Sequence of chain 1.B:
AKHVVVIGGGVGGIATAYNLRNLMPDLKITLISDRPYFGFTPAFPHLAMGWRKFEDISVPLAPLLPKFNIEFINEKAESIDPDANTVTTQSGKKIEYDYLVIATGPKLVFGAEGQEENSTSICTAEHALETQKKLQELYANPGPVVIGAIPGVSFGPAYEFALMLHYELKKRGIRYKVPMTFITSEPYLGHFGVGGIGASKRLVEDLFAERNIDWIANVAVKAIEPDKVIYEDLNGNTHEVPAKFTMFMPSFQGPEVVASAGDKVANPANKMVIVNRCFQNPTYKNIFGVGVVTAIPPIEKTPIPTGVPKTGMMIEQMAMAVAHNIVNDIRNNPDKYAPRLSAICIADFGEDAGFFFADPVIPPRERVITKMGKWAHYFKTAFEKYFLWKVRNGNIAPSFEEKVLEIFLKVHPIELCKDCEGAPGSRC

This protein binds this small molecule.
Small molecule (SMILES): CC(C)=CCC/C(C)=C/CC/C(C)=C/Cc1c(C)n(O)c2ccccc2c1=O

Binding-site contacts:
Ligand atom C25 contacts residue PHE357 of chain 1.B at 3.6 Å (hydrophobic).
Ligand atom C5 contacts residue ILE346 of chain 1.B at 3.7 Å (hydrophobic).
Ligand atom C12 contacts residue LEU407 of chain 1.B at 3.2 Å (hydrophobic).
Ligand atom O27 contacts residue PHE385 of chain 1.B at 3.5 Å.
Ligand atom O26 contacts residue GLU318 of chain 1.B at 3.3 Å (salt-bridge).
Ligand atom N10 contacts residue PHE385 of chain 1.B at 3.7 Å.
Ligand atom O26 contacts residue MET315 of chain 1.B at 3.1 Å.
Ligand atom C14 contacts residue VAL406 of chain 1.B at 3.4 Å (hydrophobic).
Ligand atom C4 contacts residue ILE346 of chain 1.B at 3.8 Å (hydrophobic).
Ligand atom C1 contacts residue PHE381 of chain 1.B at 3.5 Å (hydrophobic).
Ligand atom C2 contacts residue PHE385 of chain 1.B at 3.5 Å (hydrophobic).
Ligand atom C28 contacts residue MET315 of chain 1.B at 3.8 Å (hydrophobic).
Ligand atom C15 contacts residue PHE381 of chain 1.B at 3.4 Å (hydrophobic).
Ligand atom C28 contacts residue GLU318 of chain 1.B at 3.3 Å.
Ligand atom C11 contacts residue LEU407 of chain 1.B at 3.6 Å (hydrophobic).
Ligand atom C28 contacts residue GLU403 of chain 1.B at 3.1 Å.
Ligand atom C1 contacts residue PHE385 of chain 1.B at 3.6 Å (hydrophobic).
Ligand atom C20 contacts residue LMT1 of chain 1.U at 3.8 Å.
Ligand atom C16 contacts residue PHE381 of chain 1.B at 3.6 Å (hydrophobic).
Ligand atom C8 contacts residue PHE385 of chain 1.B at 3.6 Å (hydrophobic).
Ligand atom C25 contacts residue LYS373 of chain 1.B at 3.5 Å.
Ligand atom C25 contacts residue TRP377 of chain 1.B at 3.7 Å (hydrophobic).
Ligand atom C24 contacts residue PHE381 of chain 1.B at 3.7 Å (hydrophobic).
Ligand atom C25 contacts residue LMT1 of chain 1.U at 3.4 Å.
Ligand atom C6 contacts residue ILE346 of chain 1.B at 3.6 Å (hydrophobic).
Ligand atom C24 contacts residue LMT1 of chain 1.U at 2.5 Å.
Ligand atom C7 contacts residue PHE385 of chain 1.B at 3.4 Å (hydrophobic).
Ligand atom C20 contacts residue PHE357 of chain 1.B at 3.8 Å (hydrophobic).
Ligand atom C28 contacts residue LEU407 of chain 1.B at 3.7 Å (hydrophobic).
Ligand atom C3 contacts residue PHE385 of chain 1.B at 3.5 Å (hydrophobic).
Ligand atom N10 contacts residue MET315 of chain 1.B at 3.5 Å.
Ligand atom C15 contacts residue LMT1 of chain 1.U at 3.5 Å.
Ligand atom O27 contacts residue PHE381 of chain 1.B at 3.0 Å.
Ligand atom C9 contacts residue PHE385 of chain 1.B at 3.7 Å (hydrophobic).
Ligand atom C14 contacts residue LEU407 of chain 1.B at 3.8 Å (hydrophobic).
Ligand atom C11 contacts residue GLU403 of chain 1.B at 3.8 Å.
Ligand atom C19 contacts residue LEU411 of chain 1.B at 3.8 Å (hydrophobic).
Ligand atom C4 contacts residue PHE385 of chain 1.B at 3.9 Å (hydrophobic).
Ligand atom C21 contacts residue LMT1 of chain 1.U at 3.6 Å.
Ligand atom C9 contacts residue MET315 of chain 1.B at 3.6 Å (hydrophobic).